A protein and the small-molecule ligand that binds it are described below.
Small molecule (SMILES): CCCOCCn1c(=O)c(NCCN2CCOCC2)nc2cnc(-c3ccc(OC)nc3)cc21

Binding-site contacts:
Ligand atom C15 contacts residue PHE288 of chain 1.A at 3.6 Å (hydrophobic).
Ligand atom O2 contacts residue ILE236 of chain 1.A at 3.1 Å (h-bond).
Ligand atom C18 contacts residue MET284 of chain 1.A at 3.5 Å (hydrophobic).
Ligand atom C18 contacts residue GLN285 of chain 1.A at 3.4 Å.
Ligand atom O3 contacts residue LEU272 of chain 1.A at 3.6 Å.
Ligand atom C7 contacts residue PHE288 of chain 1.A at 3.6 Å (hydrophobic).
Ligand atom C8 contacts residue PHE288 of chain 1.A at 3.7 Å (hydrophobic).
Ligand atom C12 contacts residue GLN285 of chain 1.A at 3.4 Å.
Ligand atom C19 contacts residue LEU272 of chain 1.A at 3.7 Å (hydrophobic).
Ligand atom C19 contacts residue GLN285 of chain 1.A at 3.7 Å.
Ligand atom C8 contacts residue LEU272 of chain 1.A at 3.8 Å (hydrophobic).
Ligand atom O4 contacts residue GLN285 of chain 1.A at 3.5 Å (h-bond).
Ligand atom N3 contacts residue PHE288 of chain 1.A at 3.6 Å.
Ligand atom C13 contacts residue VAL250 of chain 1.A at 3.8 Å (hydrophobic).
Ligand atom C6 contacts residue PHE288 of chain 1.A at 3.7 Å (hydrophobic).
Ligand atom C14 contacts residue PHE254 of chain 1.A at 3.9 Å (hydrophobic).
Ligand atom C18 contacts residue PHE288 of chain 1.A at 3.4 Å (hydrophobic).
Ligand atom C3 contacts residue ILE197 of chain 1.A at 3.2 Å (hydrophobic).
Ligand atom C16 contacts residue PHE288 of chain 1.A at 3.6 Å (hydrophobic).
Ligand atom N2 contacts residue PHE288 of chain 1.A at 3.5 Å.
Ligand atom O2 contacts residue ALA235 of chain 1.A at 3.3 Å.
Ligand atom C22 contacts residue GLN285 of chain 1.A at 3.8 Å.
Ligand atom C7 contacts residue LEU272 of chain 1.A at 3.6 Å (hydrophobic).
Ligand atom C17 contacts residue ALA235 of chain 1.A at 3.5 Å (hydrophobic).
Ligand atom C13 contacts residue ILE236 of chain 1.A at 3.8 Å (hydrophobic).
Ligand atom C14 contacts residue PHE288 of chain 1.A at 3.6 Å (hydrophobic).
Ligand atom C19 contacts residue MET284 of chain 1.A at 3.6 Å (hydrophobic).
Ligand atom C12 contacts residue ILE236 of chain 1.A at 3.7 Å (hydrophobic).
Ligand atom C16 contacts residue GLN285 of chain 1.A at 3.5 Å.
Ligand atom C21 contacts residue VAL250 of chain 1.A at 3.9 Å (hydrophobic).
Ligand atom C13 contacts residue GLN285 of chain 1.A at 3.4 Å.
Ligand atom C22 contacts residue ALA247 of chain 1.A at 3.6 Å (hydrophobic).
Ligand atom C23 contacts residue LEU272 of chain 1.A at 3.9 Å (hydrophobic).
Ligand atom C5 contacts residue PHE288 of chain 1.A at 3.4 Å (hydrophobic).
Ligand atom N6 contacts residue LEU272 of chain 1.A at 3.6 Å.
Ligand atom C20 contacts residue LEU272 of chain 1.A at 3.9 Å (hydrophobic).
Ligand atom C17 contacts residue ILE236 of chain 1.A at 3.6 Å (hydrophobic).
Ligand atom N5 contacts residue PHE288 of chain 1.A at 3.7 Å.
Ligand atom C17 contacts residue GLN243 of chain 1.A at 3.5 Å.
Ligand atom C17 contacts residue ALA247 of chain 1.A at 3.8 Å (hydrophobic).

Sequence of chain 1.A:
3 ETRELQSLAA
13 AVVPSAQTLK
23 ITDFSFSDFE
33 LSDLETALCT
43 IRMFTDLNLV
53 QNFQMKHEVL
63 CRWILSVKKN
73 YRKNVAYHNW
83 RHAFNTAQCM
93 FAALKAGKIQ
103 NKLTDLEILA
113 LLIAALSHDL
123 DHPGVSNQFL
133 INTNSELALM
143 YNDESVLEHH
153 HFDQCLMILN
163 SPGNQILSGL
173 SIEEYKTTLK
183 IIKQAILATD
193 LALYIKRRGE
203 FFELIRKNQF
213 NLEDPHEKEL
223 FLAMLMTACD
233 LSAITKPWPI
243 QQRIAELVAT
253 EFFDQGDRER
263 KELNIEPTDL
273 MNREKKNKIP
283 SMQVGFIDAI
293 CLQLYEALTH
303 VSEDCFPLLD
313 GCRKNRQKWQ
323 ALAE